Binding-site contacts:
Ligand atom C5 contacts residue ASN12 of chain 12.M at 4.2 Å.
Ligand atom C7 contacts residue ASN12 of chain 12.M at 3.9 Å.
Ligand atom N2 contacts residue ASN12 of chain 12.M at 3.8 Å.
Ligand atom O5 contacts residue ASN12 of chain 12.M at 2.8 Å (h-bond).
Ligand atom C1 contacts residue ASN12 of chain 12.M at 2.2 Å.
Ligand atom O7 contacts residue ASN12 of chain 12.M at 3.6 Å.
Ligand atom C2 contacts residue ASN12 of chain 12.M at 3.3 Å.

Sequence of chain 12.M:
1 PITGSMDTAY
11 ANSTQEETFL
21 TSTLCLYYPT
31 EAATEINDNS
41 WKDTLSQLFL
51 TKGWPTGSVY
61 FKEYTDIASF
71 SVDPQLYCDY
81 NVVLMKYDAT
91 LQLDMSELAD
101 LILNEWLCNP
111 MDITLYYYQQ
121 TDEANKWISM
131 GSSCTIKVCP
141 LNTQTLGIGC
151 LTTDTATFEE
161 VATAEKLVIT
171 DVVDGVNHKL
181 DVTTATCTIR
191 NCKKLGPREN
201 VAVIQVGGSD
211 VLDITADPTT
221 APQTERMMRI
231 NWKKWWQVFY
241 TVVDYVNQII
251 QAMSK

A protein and the small-molecule ligand that binds it are described below.
Small molecule (SMILES): CC(=O)N[C@H]1[C@H](O[C@H]2[C@H](O)[C@@H](NC(C)=O)CO[C@@H]2CO)O[C@H](CO)[C@@H](O)[C@@H]1O